This small molecule binds to this protein.
Small molecule (SMILES): CC(C)[C@H](NC(=O)[C@@H](NC(=O)[C@H](C)NC(=O)[C@@H]1CCCN1C(=O)[C@@H](N)Cc1ccccc1)[C@@H](C)OP(=O)(O)O)C(=O)O

Binding-site contacts:
Ligand atom CA contacts residue ASN231 of chain 2.A at 3.7 Å.
Ligand atom CA contacts residue ASN180 of chain 2.A at 3.2 Å.
Ligand atom CB contacts residue ASN231 of chain 2.A at 3.6 Å.
Ligand atom CG2 contacts residue ASN180 of chain 2.A at 3.6 Å.
Ligand atom O contacts residue ASN231 of chain 2.A at 3.0 Å (h-bond).
Ligand atom CG2 contacts residue VAL183 of chain 2.A at 3.7 Å (hydrophobic).
Ligand atom C contacts residue ASN180 of chain 2.A at 3.6 Å.
Ligand atom O contacts residue LYS127 of chain 2.A at 2.8 Å (salt-bridge).
Ligand atom C contacts residue LYS127 of chain 2.A at 3.7 Å.
Ligand atom CZ contacts residue ARG65 of chain 2.A at 3.6 Å.
Ligand atom P contacts residue TYR135 of chain 2.A at 3.8 Å.
Ligand atom O contacts residue LEU179 of chain 2.A at 3.5 Å.
Ligand atom CB contacts residue ASN231 of chain 2.A at 3.5 Å.
Ligand atom O contacts residue ASN180 of chain 2.A at 2.9 Å (h-bond).
Ligand atom C contacts residue ASN231 of chain 2.A at 3.7 Å.
Ligand atom CA contacts residue ASN231 of chain 2.A at 3.5 Å.
Ligand atom CG contacts residue VAL183 of chain 2.A at 3.8 Å (hydrophobic).
Ligand atom O1P contacts residue ARG61 of chain 2.A at 2.9 Å (salt-bridge).
Ligand atom CD1 contacts residue ARG65 of chain 2.A at 3.3 Å.
Ligand atom CG1 contacts residue LEU179 of chain 2.A at 3.8 Å (hydrophobic).
Ligand atom CG2 contacts residue ARG134 of chain 2.A at 3.8 Å.
Ligand atom N contacts residue ASN231 of chain 2.A at 2.8 Å (h-bond).
Ligand atom CE1 contacts residue ARG65 of chain 2.A at 3.4 Å.
Ligand atom O2P contacts residue ARG61 of chain 2.A at 2.9 Å (salt-bridge).
Ligand atom CB contacts residue TRP235 of chain 2.A at 3.8 Å (hydrophobic).
Ligand atom CG contacts residue ARG65 of chain 2.A at 3.5 Å.
Ligand atom CA contacts residue LEU179 of chain 2.A at 3.8 Å (hydrophobic).
Ligand atom O2P contacts residue ARG134 of chain 2.A at 2.8 Å (salt-bridge).
Ligand atom O contacts residue VAL183 of chain 2.A at 3.5 Å.
Ligand atom O3P contacts residue TYR135 of chain 2.A at 2.6 Å (h-bond).
Ligand atom P contacts residue ARG61 of chain 2.A at 3.6 Å.
Ligand atom O contacts residue LYS54 of chain 2.A at 3.8 Å.
Ligand atom O3P contacts residue ARG134 of chain 2.A at 2.9 Å (salt-bridge).
Ligand atom N contacts residue ASN180 of chain 2.A at 3.0 Å (h-bond).
Ligand atom CG1 contacts residue LEU227 of chain 2.A at 3.5 Å (hydrophobic).
Ligand atom CB contacts residue ASN180 of chain 2.A at 3.2 Å.
Ligand atom OXT contacts residue NQU1 of chain 2.F at 3.9 Å.
Ligand atom CD2 contacts residue ARG65 of chain 2.A at 3.8 Å.
Ligand atom CG2 contacts residue GLY176 of chain 2.A at 3.5 Å.
Ligand atom P contacts residue ARG134 of chain 2.A at 3.8 Å.

Sequence of chain 2.A:
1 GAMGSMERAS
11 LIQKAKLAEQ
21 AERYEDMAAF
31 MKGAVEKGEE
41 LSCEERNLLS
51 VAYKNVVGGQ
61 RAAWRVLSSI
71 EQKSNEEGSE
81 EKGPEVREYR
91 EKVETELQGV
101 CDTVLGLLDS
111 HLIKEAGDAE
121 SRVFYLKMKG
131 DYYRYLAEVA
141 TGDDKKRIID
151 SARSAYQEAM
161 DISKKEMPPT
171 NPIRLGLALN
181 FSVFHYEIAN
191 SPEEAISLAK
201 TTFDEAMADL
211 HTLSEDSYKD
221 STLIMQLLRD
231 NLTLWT